Sequence of chain 33.A:
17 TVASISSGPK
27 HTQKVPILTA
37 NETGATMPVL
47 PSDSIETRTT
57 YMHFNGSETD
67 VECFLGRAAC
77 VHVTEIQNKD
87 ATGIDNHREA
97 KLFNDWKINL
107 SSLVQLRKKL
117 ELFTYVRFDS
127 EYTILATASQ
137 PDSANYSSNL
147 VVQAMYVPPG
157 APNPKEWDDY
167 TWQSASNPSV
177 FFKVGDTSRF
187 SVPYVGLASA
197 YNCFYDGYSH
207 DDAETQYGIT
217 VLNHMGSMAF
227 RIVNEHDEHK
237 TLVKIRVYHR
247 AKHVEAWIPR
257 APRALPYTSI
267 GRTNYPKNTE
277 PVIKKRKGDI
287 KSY

Binding-site contacts:
Ligand atom C17 contacts residue ILE104 of chain 33.A at 3.8 Å (hydrophobic).
Ligand atom C15 contacts residue TYR128 of chain 33.A at 3.0 Å (hydrophobic).
Ligand atom C11 contacts residue ILE104 of chain 33.A at 3.5 Å (hydrophobic).
Ligand atom C16 contacts residue ILE104 of chain 33.A at 3.7 Å (hydrophobic).
Ligand atom C10 contacts residue TYR128 of chain 33.A at 3.6 Å (hydrophobic).
Ligand atom C10 contacts residue ILE104 of chain 33.A at 3.9 Å (hydrophobic).
Ligand atom N9 contacts residue TYR128 of chain 33.A at 4.1 Å.
Ligand atom C7 contacts residue TYR197 of chain 33.A at 3.5 Å (hydrophobic).
Ligand atom N5 contacts residue ASN219 of chain 33.A at 4.1 Å.
Ligand atom C7 contacts residue PHE124 of chain 33.A at 3.8 Å (hydrophobic).
Ligand atom C21 contacts residue MET224 of chain 33.A at 4.0 Å (hydrophobic).
Ligand atom C1 contacts residue DMS1 of chain 33.F at 4.1 Å.
Ligand atom C13 contacts residue TYR197 of chain 33.A at 4.0 Å (hydrophobic).
Ligand atom C19 contacts residue TYR152 of chain 33.A at 3.9 Å (hydrophobic).
Ligand atom C8 contacts residue PHE124 of chain 33.A at 3.6 Å (hydrophobic).
Ligand atom C19 contacts residue VAL191 of chain 33.A at 4.0 Å (hydrophobic).
Ligand atom C14 contacts residue TYR128 of chain 33.A at 3.3 Å (hydrophobic).
Ligand atom C18 contacts residue VAL188 of chain 33.A at 3.9 Å (hydrophobic).
Ligand atom C13 contacts residue TYR128 of chain 33.A at 3.0 Å (hydrophobic).
Ligand atom N4 contacts residue DMS1 of chain 33.F at 3.6 Å (h-bond).
Ligand atom N4 contacts residue ASN219 of chain 33.A at 4.0 Å.
Ligand atom N5 contacts residue DMS1 of chain 33.F at 3.9 Å.
Ligand atom N12 contacts residue TYR128 of chain 33.A at 2.5 Å (h-bond).
Ligand atom C1 contacts residue ASN198 of chain 33.A at 4.0 Å.
Ligand atom C7 contacts residue LEU106 of chain 33.A at 4.1 Å (hydrophobic).
Ligand atom C17 contacts residue TYR128 of chain 33.A at 3.8 Å (hydrophobic).
Ligand atom C16 contacts residue TYR128 of chain 33.A at 2.9 Å (hydrophobic).
Ligand atom C11 contacts residue MET221 of chain 33.A at 4.0 Å (hydrophobic).
Ligand atom C18 contacts residue TYR152 of chain 33.A at 3.8 Å (hydrophobic).
Ligand atom C14 contacts residue SER126 of chain 33.A at 3.6 Å.
Ligand atom C10 contacts residue LEU106 of chain 33.A at 4.0 Å (hydrophobic).
Ligand atom C14 contacts residue TYR197 of chain 33.A at 4.1 Å (hydrophobic).
Ligand atom C11 contacts residue TYR128 of chain 33.A at 3.4 Å (hydrophobic).
Ligand atom C13 contacts residue SER126 of chain 33.A at 3.7 Å.
Ligand atom C21 contacts residue ILE104 of chain 33.A at 3.5 Å (hydrophobic).
Ligand atom C19 contacts residue VAL188 of chain 33.A at 3.5 Å (hydrophobic).
Ligand atom C20 contacts residue VAL188 of chain 33.A at 3.7 Å (hydrophobic).
Ligand atom C20 contacts residue VAL191 of chain 33.A at 3.5 Å (hydrophobic).
Ligand atom C10 contacts residue MET221 of chain 33.A at 4.0 Å (hydrophobic).
Ligand atom C8 contacts residue TYR197 of chain 33.A at 3.4 Å (hydrophobic).

This protein binds this small molecule.
Small molecule (SMILES): COc1ccc(N2CCN(c3cccc(C)c3)CC2)nn1